Sequence of chain 1.A:
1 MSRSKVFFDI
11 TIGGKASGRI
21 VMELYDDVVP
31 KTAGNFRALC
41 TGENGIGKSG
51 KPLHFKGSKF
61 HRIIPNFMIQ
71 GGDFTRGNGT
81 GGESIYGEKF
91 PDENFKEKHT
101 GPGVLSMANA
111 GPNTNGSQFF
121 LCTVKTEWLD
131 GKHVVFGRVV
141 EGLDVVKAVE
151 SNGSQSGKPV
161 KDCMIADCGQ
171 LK

A protein and the small-molecule ligand that binds it are described below.
Small molecule (SMILES): CCP(CC)CC

Binding-site contacts:
Ligand atom C6 contacts residue TRP128 of chain 1.A at 3.5 Å (hydrophobic).
Ligand atom C5 contacts residue LYS132 of chain 1.A at 3.3 Å.
Ligand atom P1 contacts residue AU1 of chain 1.B at 2.3 Å.
Ligand atom C1 contacts residue AU1 of chain 1.B at 3.4 Å.
Ligand atom C3 contacts residue AU1 of chain 1.B at 3.4 Å.
Ligand atom C4 contacts residue AU1 of chain 1.B at 4.5 Å.
Ligand atom C6 contacts residue LEU129 of chain 1.A at 4.1 Å (hydrophobic).
Ligand atom C5 contacts residue TRP128 of chain 1.A at 3.9 Å (hydrophobic).
Ligand atom C5 contacts residue LEU129 of chain 1.A at 4.3 Å (hydrophobic).
Ligand atom C6 contacts residue LYS132 of chain 1.A at 3.9 Å.
Ligand atom C2 contacts residue AU1 of chain 1.B at 3.5 Å.
Ligand atom P1 contacts residue LEU129 of chain 1.A at 4.4 Å.
Ligand atom C5 contacts residue AU1 of chain 1.B at 3.4 Å.
Ligand atom C6 contacts residue AU1 of chain 1.B at 4.2 Å.
Ligand atom C4 contacts residue LYS132 of chain 1.A at 4.1 Å.
Ligand atom P1 contacts residue HIS133 of chain 1.A at 4.3 Å.